Sequence of chain 56.C:
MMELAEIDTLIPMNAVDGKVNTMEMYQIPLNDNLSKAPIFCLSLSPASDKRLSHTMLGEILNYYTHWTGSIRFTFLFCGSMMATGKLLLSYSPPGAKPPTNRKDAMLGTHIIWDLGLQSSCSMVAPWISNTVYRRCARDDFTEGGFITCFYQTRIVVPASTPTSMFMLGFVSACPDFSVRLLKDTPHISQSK

A protein and the small-molecule ligand that binds it are described below.
Small molecule (SMILES): CC[C@H](C)[C@H](NC(=O)[C@@H](N)CC(C)C)C(=O)NCC(=O)N[C@@H](CCCN=C(N)N)C(=O)N[C@H](C=O)[C@@H](C)O

Binding-site contacts:
Ligand atom CD2 contacts residue ILE84 of chain 57.A at 3.9 Å (hydrophobic).
Ligand atom NH1 contacts residue LYS98 of chain 57.A at 3.7 Å.
Ligand atom CA contacts residue SER233 of chain 56.C at 3.6 Å.
Ligand atom CZ contacts residue SER86 of chain 57.A at 3.2 Å.
Ligand atom CD1 contacts residue ILE84 of chain 57.A at 4.0 Å (hydrophobic).
Ligand atom N contacts residue LYS234 of chain 56.C at 1.5 Å.
Ligand atom N contacts residue LYS234 of chain 56.C at 3.6 Å.
Ligand atom NH2 contacts residue PHE100 of chain 57.A at 2.8 Å (h-bond).
Ligand atom C contacts residue LYS234 of chain 56.C at 3.0 Å.
Ligand atom CZ contacts residue ASN101 of chain 57.A at 3.7 Å.
Ligand atom CD contacts residue ASN101 of chain 57.A at 3.2 Å.
Ligand atom CA contacts residue LYS234 of chain 56.C at 2.5 Å.
Ligand atom N contacts residue SER86 of chain 57.A at 4.0 Å.
Ligand atom CB contacts residue SER86 of chain 57.A at 3.9 Å.
Ligand atom NH2 contacts residue ASN101 of chain 57.A at 3.7 Å.
Ligand atom O contacts residue LYS234 of chain 56.C at 3.4 Å.
Ligand atom NH1 contacts residue SER86 of chain 57.A at 3.4 Å (h-bond).
Ligand atom NH2 contacts residue LYS97 of chain 57.A at 3.6 Å (salt-bridge).
Ligand atom CZ contacts residue LYS98 of chain 57.A at 3.7 Å.
Ligand atom N contacts residue SER233 of chain 56.C at 3.0 Å (h-bond).
Ligand atom NH1 contacts residue LEU87 of chain 57.A at 3.9 Å.
Ligand atom CZ contacts residue PHE100 of chain 57.A at 4.1 Å (hydrophobic).
Ligand atom CA contacts residue SER86 of chain 57.A at 4.0 Å.
Ligand atom C contacts residue LYS98 of chain 57.A at 3.7 Å.
Ligand atom CB contacts residue LYS234 of chain 56.C at 3.9 Å.
Ligand atom C contacts residue SER86 of chain 57.A at 3.6 Å.
Ligand atom NE contacts residue ASN101 of chain 57.A at 3.0 Å (h-bond).
Ligand atom NH2 contacts residue LYS98 of chain 57.A at 2.7 Å (salt-bridge).
Ligand atom CZ contacts residue LEU87 of chain 57.A at 4.2 Å (hydrophobic).
Ligand atom NH1 contacts residue THR88 of chain 57.A at 3.8 Å.
Ligand atom NE contacts residue SER86 of chain 57.A at 3.6 Å.
Ligand atom CG contacts residue SER86 of chain 57.A at 4.2 Å.
Ligand atom C contacts residue THR88 of chain 57.A at 4.2 Å.
Ligand atom CD contacts residue SER86 of chain 57.A at 3.5 Å.
Ligand atom O contacts residue LYS98 of chain 57.A at 3.8 Å.
Ligand atom CB contacts residue SER233 of chain 56.C at 4.1 Å.
Ligand atom NH2 contacts residue LEU87 of chain 57.A at 3.9 Å.
Ligand atom O contacts residue SER86 of chain 57.A at 2.8 Å (h-bond).
Ligand atom O contacts residue THR88 of chain 57.A at 3.7 Å.
Ligand atom NH2 contacts residue SER86 of chain 57.A at 3.5 Å (h-bond).

Sequence of chain 57.A:
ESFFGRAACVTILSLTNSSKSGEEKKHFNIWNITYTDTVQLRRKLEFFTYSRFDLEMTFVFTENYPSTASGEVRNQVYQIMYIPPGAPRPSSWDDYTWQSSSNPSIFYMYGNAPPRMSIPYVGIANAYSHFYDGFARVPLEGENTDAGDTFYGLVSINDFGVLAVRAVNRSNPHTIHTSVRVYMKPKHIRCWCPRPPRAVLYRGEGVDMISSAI